Binding-site contacts:
Ligand atom O30 contacts residue LEU84 of chain 1.B at 3.2 Å (h-bond).
Ligand atom C30 contacts residue ASN85 of chain 1.B at 4.1 Å.
Ligand atom C5 contacts residue LEU84 of chain 1.B at 4.5 Å (hydrophobic).
Ligand atom C30 contacts residue LEU84 of chain 1.B at 4.3 Å (hydrophobic).
Ligand atom O6 contacts residue LEU84 of chain 1.B at 2.9 Å.
Ligand atom O20 contacts residue ASN85 of chain 1.B at 3.9 Å.
Ligand atom O5 contacts residue LEU84 of chain 1.B at 4.3 Å.
Ligand atom O6 contacts residue ILE113 of chain 1.B at 4.3 Å.
Ligand atom C20 contacts residue ASN85 of chain 1.B at 4.2 Å.
Ligand atom O5 contacts residue MSE117 of chain 1.B at 4.2 Å.
Ligand atom C6 contacts residue MSE117 of chain 1.B at 4.3 Å.
Ligand atom C6 contacts residue LEU84 of chain 1.B at 3.3 Å (hydrophobic).
Ligand atom C6 contacts residue ILE113 of chain 1.B at 4.1 Å (hydrophobic).
Ligand atom O30 contacts residue ASN85 of chain 1.B at 2.9 Å.
Ligand atom C61 contacts residue ASN90 of chain 1.B at 4.3 Å.

Sequence of chain 1.B:
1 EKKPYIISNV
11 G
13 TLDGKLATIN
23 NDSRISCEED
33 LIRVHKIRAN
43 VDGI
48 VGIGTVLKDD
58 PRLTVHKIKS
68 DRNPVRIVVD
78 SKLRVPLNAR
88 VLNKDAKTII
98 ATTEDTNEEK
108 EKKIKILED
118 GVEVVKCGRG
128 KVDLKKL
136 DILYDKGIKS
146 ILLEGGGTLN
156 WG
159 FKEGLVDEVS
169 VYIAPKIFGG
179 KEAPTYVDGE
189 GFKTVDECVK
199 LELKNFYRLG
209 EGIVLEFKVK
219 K

A protein and the small-molecule ligand that binds it are described below.
Small molecule (SMILES): OC[C@H]1O[C@H](O[C@H]2[C@H](O)[C@@H](O)[C@H](OCCC3CCCCC3)O[C@@H]2CO)[C@H](O)[C@@H](O)[C@@H]1O